Sequence of chain 1.B:
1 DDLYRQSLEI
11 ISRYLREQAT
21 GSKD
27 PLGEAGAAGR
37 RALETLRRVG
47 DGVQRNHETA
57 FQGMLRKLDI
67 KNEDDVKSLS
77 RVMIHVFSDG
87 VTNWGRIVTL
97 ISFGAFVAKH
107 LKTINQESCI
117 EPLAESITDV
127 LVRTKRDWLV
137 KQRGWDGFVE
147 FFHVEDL

This small molecule binds to this protein.
Small molecule (SMILES): Cc1ccccc1-c1cccc2c(CCCOc3cccc4c3CCCC4)c(C(=O)O)[nH]c12

Binding-site contacts:
Ligand atom C19 contacts residue LEU64 of chain 1.B at 4.2 Å (hydrophobic).
Ligand atom C6 contacts residue E4K1 of chain 1.F at 3.9 Å.
Ligand atom C1 contacts residue E4K1 of chain 1.F at 3.8 Å.
Ligand atom C9 contacts residue MET60 of chain 1.B at 3.6 Å (hydrophobic).
Ligand atom C5 contacts residue VAL82 of chain 1.B at 3.7 Å (hydrophobic).
Ligand atom C24 contacts residue HIS81 of chain 1.B at 3.9 Å.
Ligand atom C4 contacts residue E4K1 of chain 1.F at 3.3 Å.
Ligand atom C20 contacts residue VAL78 of chain 1.B at 3.6 Å (hydrophobic).
Ligand atom C17 contacts residue VAL78 of chain 1.B at 3.8 Å (hydrophobic).
Ligand atom C27 contacts residue ARG77 of chain 1.B at 3.9 Å.
Ligand atom N contacts residue VAL82 of chain 1.B at 4.2 Å.
Ligand atom C15 contacts residue VAL78 of chain 1.B at 3.6 Å (hydrophobic).
Ligand atom O contacts residue VAL78 of chain 1.B at 3.6 Å.
Ligand atom C23 contacts residue VAL78 of chain 1.B at 3.8 Å (hydrophobic).
Ligand atom C10 contacts residue MET60 of chain 1.B at 3.5 Å (hydrophobic).
Ligand atom C11 contacts residue MET60 of chain 1.B at 4.0 Å (hydrophobic).
Ligand atom C11 contacts residue VAL82 of chain 1.B at 3.5 Å (hydrophobic).
Ligand atom C14 contacts residue VAL82 of chain 1.B at 3.7 Å (hydrophobic).
Ligand atom C3 contacts residue E4K1 of chain 1.F at 4.0 Å.
Ligand atom C19 contacts residue VAL78 of chain 1.B at 3.8 Å (hydrophobic).
Ligand atom C15 contacts residue VAL82 of chain 1.B at 4.1 Å (hydrophobic).
Ligand atom C28 contacts residue HIS81 of chain 1.B at 3.8 Å.
Ligand atom C10 contacts residue VAL82 of chain 1.B at 3.7 Å (hydrophobic).
Ligand atom C21 contacts residue VAL78 of chain 1.B at 3.7 Å (hydrophobic).
Ligand atom C13 contacts residue VAL82 of chain 1.B at 4.1 Å (hydrophobic).
Ligand atom C24 contacts residue VAL78 of chain 1.B at 4.3 Å (hydrophobic).
Ligand atom C9 contacts residue E4K1 of chain 1.F at 3.8 Å.
Ligand atom C contacts residue E4K1 of chain 1.F at 3.4 Å.
Ligand atom C18 contacts residue VAL78 of chain 1.B at 3.5 Å (hydrophobic).
Ligand atom C5 contacts residue ARG92 of chain 1.B at 4.0 Å.
Ligand atom C5 contacts residue E4K1 of chain 1.F at 3.7 Å.
Ligand atom C8 contacts residue E4K1 of chain 1.F at 3.5 Å.
Ligand atom C10 contacts residue E4K1 of chain 1.F at 3.9 Å.
Ligand atom C25 contacts residue HIS81 of chain 1.B at 3.4 Å.
Ligand atom C12 contacts residue VAL82 of chain 1.B at 3.8 Å (hydrophobic).
Ligand atom C7 contacts residue VAL82 of chain 1.B at 4.0 Å (hydrophobic).
Ligand atom C4 contacts residue ARG92 of chain 1.B at 3.9 Å.
Ligand atom O2 contacts residue HIS81 of chain 1.B at 4.2 Å.
Ligand atom O1 contacts residue HIS81 of chain 1.B at 3.2 Å (h-bond).
Ligand atom C22 contacts residue VAL78 of chain 1.B at 4.0 Å (hydrophobic).